The small molecule below binds the protein below.
Small molecule (SMILES): CCOc1cc(N2CCCNCC2)cnc1Br

Binding-site contacts:
Ligand atom C8 contacts residue MET114 of chain 1.E at 3.2 Å (hydrophobic).
Ligand atom C4 contacts residue TRP143 of chain 1.D at 3.6 Å (hydrophobic).
Ligand atom C2 contacts residue TRP143 of chain 1.D at 3.3 Å (hydrophobic).
Ligand atom N1 contacts residue SER142 of chain 1.D at 3.8 Å.
Ligand atom BR1 contacts residue LEU112 of chain 1.E at 3.3 Å.
Ligand atom C11 contacts residue TYR192 of chain 1.D at 3.0 Å (hydrophobic).
Ligand atom N3 contacts residue THR144 of chain 1.D at 3.8 Å.
Ligand atom C9 contacts residue TRP143 of chain 1.D at 3.6 Å (hydrophobic).
Ligand atom C11 contacts residue CYS188 of chain 1.D at 3.6 Å (hydrophobic).
Ligand atom C3 contacts residue TYR89 of chain 1.D at 3.0 Å (hydrophobic).
Ligand atom C10 contacts residue LEU112 of chain 1.E at 3.6 Å (hydrophobic).
Ligand atom C6 contacts residue THR144 of chain 1.D at 3.7 Å.
Ligand atom BR1 contacts residue ARG104 of chain 1.E at 3.5 Å.
Ligand atom BR1 contacts residue THR144 of chain 1.D at 3.8 Å.
Ligand atom N3 contacts residue MET114 of chain 1.E at 3.5 Å.
Ligand atom C5 contacts residue MET114 of chain 1.E at 3.6 Å (hydrophobic).
Ligand atom N1 contacts residue TRP143 of chain 1.D at 2.7 Å (h-bond).
Ligand atom BR1 contacts residue LEU102 of chain 1.E at 3.8 Å.
Ligand atom C3 contacts residue TYR192 of chain 1.D at 3.8 Å (hydrophobic).
Ligand atom C12 contacts residue LEU112 of chain 1.E at 3.5 Å (hydrophobic).
Ligand atom C4 contacts residue TYR192 of chain 1.D at 3.8 Å (hydrophobic).
Ligand atom C9 contacts residue MET114 of chain 1.E at 3.8 Å (hydrophobic).
Ligand atom C12 contacts residue CYS188 of chain 1.D at 3.6 Å (hydrophobic).
Ligand atom C6 contacts residue LEU112 of chain 1.E at 3.9 Å (hydrophobic).
Ligand atom C2 contacts residue TYR89 of chain 1.D at 3.4 Å (hydrophobic).
Ligand atom C12 contacts residue TYR192 of chain 1.D at 3.6 Å (hydrophobic).
Ligand atom N2 contacts residue TRP143 of chain 1.D at 3.5 Å (h-bond).
Ligand atom O1 contacts residue LEU112 of chain 1.E at 3.4 Å.
Ligand atom C11 contacts residue LEU112 of chain 1.E at 3.7 Å (hydrophobic).
Ligand atom C1 contacts residue TRP143 of chain 1.D at 3.3 Å (hydrophobic).
Ligand atom C8 contacts residue TRP143 of chain 1.D at 3.3 Å (hydrophobic).
Ligand atom C7 contacts residue TRP143 of chain 1.D at 3.5 Å (hydrophobic).
Ligand atom N2 contacts residue MET114 of chain 1.E at 3.3 Å.
Ligand atom O1 contacts residue ARG104 of chain 1.E at 3.7 Å.
Ligand atom N1 contacts residue TYR89 of chain 1.D at 2.8 Å (h-bond).
Ligand atom C7 contacts residue MET114 of chain 1.E at 3.5 Å (hydrophobic).
Ligand atom C5 contacts residue CYS187 of chain 1.D at 3.9 Å (hydrophobic).
Ligand atom C2 contacts residue TRP53 of chain 1.E at 3.8 Å (hydrophobic).
Ligand atom C3 contacts residue TRP143 of chain 1.D at 3.4 Å (hydrophobic).
Ligand atom C3 contacts residue TYR185 of chain 1.D at 3.8 Å (hydrophobic).

Sequence of chain 1.E:
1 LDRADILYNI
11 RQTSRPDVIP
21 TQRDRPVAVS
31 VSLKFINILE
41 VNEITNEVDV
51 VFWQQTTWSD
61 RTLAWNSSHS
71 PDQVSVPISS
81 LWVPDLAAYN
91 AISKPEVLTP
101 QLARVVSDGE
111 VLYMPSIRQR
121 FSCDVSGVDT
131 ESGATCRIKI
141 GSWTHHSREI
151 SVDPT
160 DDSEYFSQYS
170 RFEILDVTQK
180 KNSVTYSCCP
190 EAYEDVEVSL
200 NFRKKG

Sequence of chain 1.D:
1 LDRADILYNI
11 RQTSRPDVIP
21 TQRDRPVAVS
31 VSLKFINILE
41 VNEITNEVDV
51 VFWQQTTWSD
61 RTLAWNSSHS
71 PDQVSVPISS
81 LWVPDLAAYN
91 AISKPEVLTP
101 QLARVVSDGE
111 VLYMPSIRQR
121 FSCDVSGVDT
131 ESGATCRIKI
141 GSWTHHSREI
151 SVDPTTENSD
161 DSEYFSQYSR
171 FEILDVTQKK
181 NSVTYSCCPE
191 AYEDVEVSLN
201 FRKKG